Sequence of chain 1.A:
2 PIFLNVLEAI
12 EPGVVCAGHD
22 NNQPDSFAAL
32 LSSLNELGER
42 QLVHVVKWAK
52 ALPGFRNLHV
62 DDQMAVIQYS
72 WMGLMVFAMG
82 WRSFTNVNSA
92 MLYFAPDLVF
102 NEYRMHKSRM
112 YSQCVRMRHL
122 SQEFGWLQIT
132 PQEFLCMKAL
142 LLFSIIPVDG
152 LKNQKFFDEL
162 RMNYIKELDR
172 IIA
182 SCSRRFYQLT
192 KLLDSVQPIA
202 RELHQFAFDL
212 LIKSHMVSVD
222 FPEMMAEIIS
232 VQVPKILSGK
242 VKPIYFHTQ

Binding-site contacts:
Ligand atom O1 contacts residue MET76 of chain 1.A at 2.8 Å (h-bond).
Ligand atom F3 contacts residue MET80 of chain 1.A at 3.5 Å.
Ligand atom F3 contacts residue PHE95 of chain 1.A at 3.3 Å.
Ligand atom N1 contacts residue ARG83 of chain 1.A at 3.8 Å.
Ligand atom O1 contacts residue ARG83 of chain 1.A at 3.7 Å.
Ligand atom N9 contacts residue LEU35 of chain 1.A at 3.1 Å (h-bond).
Ligand atom C6 contacts residue LEU35 of chain 1.A at 3.2 Å (hydrophobic).
Ligand atom C12 contacts residue ALA208 of chain 1.A at 3.9 Å (hydrophobic).
Ligand atom N1 contacts residue PHE95 of chain 1.A at 3.8 Å.
Ligand atom O2 contacts residue GLN42 of chain 1.A at 3.0 Å (h-bond).
Ligand atom O2 contacts residue PHE95 of chain 1.A at 3.4 Å (h-bond).
Ligand atom F2 contacts residue MET76 of chain 1.A at 3.2 Å.
Ligand atom C5 contacts residue GLN42 of chain 1.A at 3.5 Å.
Ligand atom O11 contacts residue LEU35 of chain 1.A at 3.3 Å (h-bond).
Ligand atom O2 contacts residue ARG83 of chain 1.A at 2.9 Å (salt-bridge).
Ligand atom C3 contacts residue MET76 of chain 1.A at 3.8 Å (hydrophobic).
Ligand atom O1 contacts residue MET80 of chain 1.A at 3.3 Å.
Ligand atom F2 contacts residue VAL77 of chain 1.A at 3.0 Å.
Ligand atom C4 contacts residue PHE95 of chain 1.A at 3.8 Å (hydrophobic).
Ligand atom O2 contacts residue MET80 of chain 1.A at 3.7 Å.
Ligand atom O1 contacts residue GLN42 of chain 1.A at 3.5 Å (h-bond).
Ligand atom C3 contacts residue PHE95 of chain 1.A at 3.9 Å (hydrophobic).
Ligand atom F3 contacts residue MET118 of chain 1.A at 3.8 Å.
Ligand atom O10 contacts residue MET73 of chain 1.A at 3.5 Å.
Ligand atom C1 contacts residue LEU35 of chain 1.A at 3.7 Å (hydrophobic).
Ligand atom C13 contacts residue LEU32 of chain 1.A at 3.8 Å (hydrophobic).
Ligand atom O11 contacts residue ASN36 of chain 1.A at 2.5 Å (h-bond).
Ligand atom C11 contacts residue ASN36 of chain 1.A at 3.5 Å.
Ligand atom C5 contacts residue LEU38 of chain 1.A at 3.9 Å (hydrophobic).
Ligand atom F2 contacts residue MET73 of chain 1.A at 3.9 Å.
Ligand atom C6 contacts residue GLY39 of chain 1.A at 3.7 Å.
Ligand atom C4 contacts residue GLN42 of chain 1.A at 3.6 Å.
Ligand atom C2 contacts residue MET76 of chain 1.A at 3.6 Å (hydrophobic).
Ligand atom F1 contacts residue MET118 of chain 1.A at 3.6 Å.
Ligand atom C13 contacts residue ASN36 of chain 1.A at 3.3 Å.
Ligand atom N1 contacts residue GLN42 of chain 1.A at 3.3 Å (h-bond).
Ligand atom F1 contacts residue VAL77 of chain 1.A at 3.9 Å.
Ligand atom C1 contacts residue MET76 of chain 1.A at 3.7 Å (hydrophobic).
Ligand atom F1 contacts residue LEU204 of chain 1.A at 3.6 Å.
Ligand atom C12 contacts residue ASN36 of chain 1.A at 3.4 Å.

The small molecule below binds the protein below.
Small molecule (SMILES): CC(C)(O)C(=O)Nc1ccc([N+](=O)[O-])c(C(F)(F)F)c1